The small molecule below binds the protein below.
Small molecule (SMILES): CN(Cc1ccc2c(c1)OCO2)c1nc2c(cnn2C(C)(C)C)c(=O)[nH]1

Sequence of chain 1.A:
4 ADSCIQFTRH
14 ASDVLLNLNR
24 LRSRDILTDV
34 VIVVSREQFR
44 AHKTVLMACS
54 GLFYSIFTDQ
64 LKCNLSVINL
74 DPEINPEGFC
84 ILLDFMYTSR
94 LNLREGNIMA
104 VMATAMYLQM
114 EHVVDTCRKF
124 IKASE

Sequence of chain 2.A:
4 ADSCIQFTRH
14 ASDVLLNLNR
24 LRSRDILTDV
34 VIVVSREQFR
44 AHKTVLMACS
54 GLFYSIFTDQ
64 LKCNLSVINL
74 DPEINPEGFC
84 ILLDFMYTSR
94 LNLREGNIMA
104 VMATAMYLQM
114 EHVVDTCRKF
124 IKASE

Binding-site contacts:
Ligand atom C12 contacts residue ARG23 of chain 2.A at 3.7 Å.
Ligand atom C8 contacts residue GLY54 of chain 1.A at 3.7 Å.
Ligand atom C10 contacts residue TYR57 of chain 1.A at 3.7 Å (hydrophobic).
Ligand atom C17 contacts residue TYR57 of chain 1.A at 3.4 Å (hydrophobic).
Ligand atom C4 contacts residue GLY54 of chain 1.A at 3.6 Å.
Ligand atom C6 contacts residue SER58 of chain 1.A at 3.6 Å.
Ligand atom O contacts residue GLN112 of chain 1.A at 3.0 Å (h-bond).
Ligand atom O2 contacts residue ALA51 of chain 1.A at 3.3 Å.
Ligand atom C11 contacts residue TYR57 of chain 1.A at 3.4 Å (hydrophobic).
Ligand atom C3 contacts residue GLY54 of chain 1.A at 3.8 Å.
Ligand atom C contacts residue GLY54 of chain 1.A at 3.9 Å.
Ligand atom O2 contacts residue TYR57 of chain 1.A at 3.7 Å.
Ligand atom O2 contacts residue ASN20 of chain 2.A at 3.6 Å.
Ligand atom O2 contacts residue MET50 of chain 1.A at 3.0 Å (h-bond).
Ligand atom N4 contacts residue TYR57 of chain 1.A at 3.6 Å.
Ligand atom C9 contacts residue MET50 of chain 1.A at 3.7 Å (hydrophobic).
Ligand atom C12 contacts residue TYR57 of chain 1.A at 3.6 Å (hydrophobic).
Ligand atom C6 contacts residue GLN112 of chain 1.A at 3.7 Å.
Ligand atom C2 contacts residue GLY54 of chain 1.A at 3.8 Å.
Ligand atom N4 contacts residue ASN20 of chain 2.A at 3.6 Å (h-bond).
Ligand atom C contacts residue ALA51 of chain 1.A at 3.7 Å (hydrophobic).
Ligand atom O1 contacts residue TYR57 of chain 1.A at 3.6 Å.
Ligand atom C5 contacts residue GLN112 of chain 1.A at 3.6 Å.
Ligand atom C contacts residue MET50 of chain 1.A at 3.3 Å (hydrophobic).
Ligand atom N2 contacts residue ARG23 of chain 2.A at 3.6 Å.
Ligand atom N4 contacts residue MET50 of chain 1.A at 2.7 Å (h-bond).
Ligand atom C5 contacts residue GLY54 of chain 1.A at 3.5 Å.
Ligand atom O2 contacts residue LEU24 of chain 2.A at 3.7 Å.
Ligand atom C9 contacts residue ASN20 of chain 2.A at 3.8 Å.
Ligand atom N contacts residue MET50 of chain 1.A at 3.9 Å.
Ligand atom C14 contacts residue ARG23 of chain 2.A at 3.8 Å.
Ligand atom C7 contacts residue GLY54 of chain 1.A at 3.6 Å.
Ligand atom O1 contacts residue GLY54 of chain 1.A at 3.7 Å.
Ligand atom C contacts residue SER53 of chain 1.A at 3.6 Å.
Ligand atom C17 contacts residue MET50 of chain 1.A at 3.2 Å (hydrophobic).
Ligand atom C contacts residue CYS52 of chain 1.A at 3.7 Å (hydrophobic).
Ligand atom O1 contacts residue SER58 of chain 1.A at 3.9 Å.
Ligand atom C17 contacts residue ASN20 of chain 2.A at 3.7 Å.
Ligand atom N4 contacts residue ALA51 of chain 1.A at 3.9 Å.
Ligand atom C11 contacts residue ASN20 of chain 2.A at 3.9 Å.